Sequence of chain 55.F:
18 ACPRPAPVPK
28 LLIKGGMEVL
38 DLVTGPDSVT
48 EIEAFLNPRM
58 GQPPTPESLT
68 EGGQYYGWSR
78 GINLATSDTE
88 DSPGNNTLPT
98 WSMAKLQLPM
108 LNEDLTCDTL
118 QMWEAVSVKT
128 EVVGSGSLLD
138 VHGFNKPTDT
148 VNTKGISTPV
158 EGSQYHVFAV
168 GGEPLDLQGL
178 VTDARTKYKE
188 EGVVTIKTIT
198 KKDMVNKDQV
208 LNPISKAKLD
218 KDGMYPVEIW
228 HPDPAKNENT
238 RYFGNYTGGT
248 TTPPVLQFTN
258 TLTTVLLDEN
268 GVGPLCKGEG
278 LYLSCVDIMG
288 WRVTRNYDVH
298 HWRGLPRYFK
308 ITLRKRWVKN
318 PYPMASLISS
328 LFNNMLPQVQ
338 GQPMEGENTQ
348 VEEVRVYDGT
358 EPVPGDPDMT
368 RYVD

This small molecule binds to this protein.
Small molecule (SMILES): CC(=O)N[C@H]1[C@H]([C@H](O)[C@H](O)CO)O[C@@](O[C@H]2[C@@H](O)[C@@H](CO)O[C@@H](O[C@H]3[C@H](O)[C@@H](O)[C@H](O)O[C@@H]3CO)[C@@H]2O)(C(=O)O)C[C@@H]1O

Sequence of chain 51.F:
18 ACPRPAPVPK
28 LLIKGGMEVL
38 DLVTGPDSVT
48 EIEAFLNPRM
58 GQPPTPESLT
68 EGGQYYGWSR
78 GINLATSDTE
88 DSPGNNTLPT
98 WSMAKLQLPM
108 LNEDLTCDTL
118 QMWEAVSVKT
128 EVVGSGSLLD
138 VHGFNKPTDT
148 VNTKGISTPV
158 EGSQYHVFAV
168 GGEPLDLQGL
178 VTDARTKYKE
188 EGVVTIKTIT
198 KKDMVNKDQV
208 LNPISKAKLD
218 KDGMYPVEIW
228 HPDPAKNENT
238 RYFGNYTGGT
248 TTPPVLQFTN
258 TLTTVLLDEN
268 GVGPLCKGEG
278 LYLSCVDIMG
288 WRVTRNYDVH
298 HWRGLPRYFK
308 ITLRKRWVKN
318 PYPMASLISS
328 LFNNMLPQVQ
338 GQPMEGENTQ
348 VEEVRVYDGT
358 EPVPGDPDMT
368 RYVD

Binding-site contacts:
Ligand atom C6 contacts residue ASN93 of chain 51.F at 3.1 Å.
Ligand atom C1 contacts residue TYR72 of chain 51.F at 3.8 Å (hydrophobic).
Ligand atom C10 contacts residue TYR72 of chain 51.F at 4.1 Å (hydrophobic).
Ligand atom O1B contacts residue TYR72 of chain 51.F at 4.1 Å.
Ligand atom O4 contacts residue GLY78 of chain 51.F at 3.1 Å.
Ligand atom O1A contacts residue ARG77 of chain 51.F at 3.0 Å (salt-bridge).
Ligand atom O10 contacts residue ASN293 of chain 51.F at 3.5 Å (h-bond).
Ligand atom C3 contacts residue HIS298 of chain 51.F at 4.1 Å.
Ligand atom O4 contacts residue VAL296 of chain 51.F at 3.8 Å.
Ligand atom C11 contacts residue ASP85 of chain 55.F at 3.7 Å.
Ligand atom C4 contacts residue VAL296 of chain 51.F at 4.3 Å (hydrophobic).
Ligand atom C6 contacts residue TYR72 of chain 51.F at 3.6 Å (hydrophobic).
Ligand atom C1 contacts residue ARG77 of chain 51.F at 3.5 Å.
Ligand atom C5 contacts residue ASN93 of chain 51.F at 4.2 Å.
Ligand atom C2 contacts residue GLY78 of chain 51.F at 4.2 Å.
Ligand atom O3 contacts residue ASN80 of chain 51.F at 4.0 Å.
Ligand atom O1B contacts residue ARG77 of chain 51.F at 2.9 Å (salt-bridge).
Ligand atom O10 contacts residue THR291 of chain 51.F at 3.7 Å.
Ligand atom O8 contacts residue TYR72 of chain 51.F at 4.2 Å.
Ligand atom C7 contacts residue TYR72 of chain 51.F at 4.2 Å (hydrophobic).
Ligand atom C3 contacts residue GLY78 of chain 51.F at 4.0 Å.
Ligand atom C5 contacts residue TYR72 of chain 51.F at 3.6 Å (hydrophobic).
Ligand atom O1A contacts residue TYR72 of chain 51.F at 3.2 Å.
Ligand atom C4 contacts residue GLY78 of chain 51.F at 3.4 Å.
Ligand atom O4 contacts residue HIS298 of chain 51.F at 3.1 Å (h-bond).
Ligand atom C3 contacts residue VAL296 of chain 51.F at 3.5 Å (hydrophobic).
Ligand atom O4 contacts residue ASN80 of chain 51.F at 4.2 Å.
Ligand atom O3 contacts residue GLY78 of chain 51.F at 3.7 Å.
Ligand atom O6 contacts residue ASN93 of chain 51.F at 2.9 Å (h-bond).
Ligand atom O4 contacts residue TYR72 of chain 51.F at 4.3 Å.
Ligand atom N5 contacts residue TYR72 of chain 51.F at 3.1 Å (h-bond).
Ligand atom O4 contacts residue ILE79 of chain 51.F at 3.5 Å (h-bond).
Ligand atom O4 contacts residue THR291 of chain 51.F at 3.3 Å.
Ligand atom O8 contacts residue ARG77 of chain 51.F at 3.9 Å.
Ligand atom O1A contacts residue GLY78 of chain 51.F at 3.7 Å.
Ligand atom C4 contacts residue HIS298 of chain 51.F at 4.1 Å.
Ligand atom C3 contacts residue ARG77 of chain 51.F at 3.9 Å.
Ligand atom C4 contacts residue TYR72 of chain 51.F at 3.5 Å (hydrophobic).
Ligand atom C3 contacts residue GLY78 of chain 51.F at 4.2 Å.
Ligand atom C6 contacts residue THR94 of chain 51.F at 4.2 Å.